Sequence of chain 40.A:
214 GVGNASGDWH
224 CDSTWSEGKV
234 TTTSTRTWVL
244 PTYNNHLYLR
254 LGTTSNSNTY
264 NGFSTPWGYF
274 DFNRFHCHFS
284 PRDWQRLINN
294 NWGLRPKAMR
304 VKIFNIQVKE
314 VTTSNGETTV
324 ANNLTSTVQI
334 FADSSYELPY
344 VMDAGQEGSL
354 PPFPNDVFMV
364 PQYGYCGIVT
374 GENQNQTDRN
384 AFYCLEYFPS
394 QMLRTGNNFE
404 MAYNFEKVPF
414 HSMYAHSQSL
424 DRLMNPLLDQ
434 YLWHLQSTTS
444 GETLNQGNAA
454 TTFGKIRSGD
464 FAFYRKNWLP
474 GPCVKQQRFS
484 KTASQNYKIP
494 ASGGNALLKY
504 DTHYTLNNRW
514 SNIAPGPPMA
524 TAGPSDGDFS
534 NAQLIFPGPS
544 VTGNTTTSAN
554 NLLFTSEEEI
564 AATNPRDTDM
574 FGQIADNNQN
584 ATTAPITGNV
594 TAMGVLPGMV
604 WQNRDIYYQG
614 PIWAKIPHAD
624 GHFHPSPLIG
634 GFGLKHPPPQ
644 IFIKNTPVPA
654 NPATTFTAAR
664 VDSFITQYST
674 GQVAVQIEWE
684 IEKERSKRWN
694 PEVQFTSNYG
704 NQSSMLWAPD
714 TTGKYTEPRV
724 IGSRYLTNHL

The protein below binds the small molecule below.
Small molecule (SMILES): Nc1ncnc2c1ncn2[C@H]1C[C@H](O)[C@@H](COP(=O)(O)O)O1

Sequence of chain 58.A:
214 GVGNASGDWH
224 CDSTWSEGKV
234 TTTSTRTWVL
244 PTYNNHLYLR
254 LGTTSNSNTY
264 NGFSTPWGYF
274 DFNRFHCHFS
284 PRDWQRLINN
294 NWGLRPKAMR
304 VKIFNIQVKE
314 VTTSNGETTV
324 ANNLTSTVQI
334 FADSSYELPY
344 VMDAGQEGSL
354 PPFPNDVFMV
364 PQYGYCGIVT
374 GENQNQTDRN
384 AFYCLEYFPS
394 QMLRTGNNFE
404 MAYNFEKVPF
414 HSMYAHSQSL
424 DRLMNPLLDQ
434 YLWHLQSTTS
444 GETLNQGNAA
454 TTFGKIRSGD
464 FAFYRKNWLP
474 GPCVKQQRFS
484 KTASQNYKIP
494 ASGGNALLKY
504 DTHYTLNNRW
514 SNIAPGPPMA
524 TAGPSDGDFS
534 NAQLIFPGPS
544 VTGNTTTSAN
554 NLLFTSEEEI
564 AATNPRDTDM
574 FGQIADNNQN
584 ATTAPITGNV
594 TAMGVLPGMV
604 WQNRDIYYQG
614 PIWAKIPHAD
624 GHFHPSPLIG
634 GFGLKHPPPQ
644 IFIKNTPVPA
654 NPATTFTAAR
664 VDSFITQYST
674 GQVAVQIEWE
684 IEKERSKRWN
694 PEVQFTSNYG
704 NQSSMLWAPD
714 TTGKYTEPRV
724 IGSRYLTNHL

Binding-site contacts:
Ligand atom N1 contacts residue VAL411 of chain 40.A at 4.3 Å.
Ligand atom C3' contacts residue HIS627 of chain 40.A at 4.3 Å.
Ligand atom C5 contacts residue SER629 of chain 40.A at 3.5 Å.
Ligand atom O3' contacts residue PRO628 of chain 40.A at 4.1 Å.
Ligand atom C4 contacts residue PRO412 of chain 40.A at 4.1 Å (hydrophobic).
Ligand atom C6 contacts residue GLY636 of chain 40.A at 3.6 Å.
Ligand atom C1' contacts residue PRO628 of chain 40.A at 3.9 Å (hydrophobic).
Ligand atom P contacts residue HIS625 of chain 58.A at 3.9 Å.
Ligand atom C5 contacts residue PRO628 of chain 40.A at 2.7 Å (hydrophobic).
Ligand atom N7 contacts residue SER629 of chain 40.A at 3.1 Å (h-bond).
Ligand atom N7 contacts residue ASN606 of chain 40.A at 4.2 Å.
Ligand atom N9 contacts residue PRO628 of chain 40.A at 3.7 Å.
Ligand atom C6 contacts residue SER629 of chain 40.A at 3.5 Å.
Ligand atom N1 contacts residue GLY636 of chain 40.A at 2.9 Å (h-bond).
Ligand atom N7 contacts residue HIS627 of chain 40.A at 4.1 Å.
Ligand atom N6 contacts residue GLY636 of chain 40.A at 3.2 Å (h-bond).
Ligand atom N6 contacts residue GLY634 of chain 40.A at 3.8 Å.
Ligand atom N6 contacts residue PHE635 of chain 40.A at 3.7 Å.
Ligand atom C2' contacts residue PRO628 of chain 40.A at 3.6 Å (hydrophobic).
Ligand atom N9 contacts residue PRO412 of chain 40.A at 4.2 Å.
Ligand atom C8 contacts residue HIS627 of chain 40.A at 3.5 Å.
Ligand atom C5 contacts residue PRO412 of chain 40.A at 4.2 Å (hydrophobic).
Ligand atom C6 contacts residue PRO628 of chain 40.A at 2.8 Å (hydrophobic).
Ligand atom C8 contacts residue SER629 of chain 40.A at 4.2 Å.
Ligand atom C2 contacts residue PRO628 of chain 40.A at 3.5 Å (hydrophobic).
Ligand atom N7 contacts residue PRO628 of chain 40.A at 3.3 Å (h-bond).
Ligand atom O2P contacts residue ASP623 of chain 58.A at 3.2 Å (salt-bridge).
Ligand atom N1 contacts residue PRO628 of chain 40.A at 3.2 Å (h-bond).
Ligand atom N3 contacts residue PRO628 of chain 40.A at 3.5 Å (h-bond).
Ligand atom C2' contacts residue HIS627 of chain 40.A at 3.2 Å.
Ligand atom N7 contacts residue PRO412 of chain 40.A at 4.3 Å.
Ligand atom C2 contacts residue GLY636 of chain 40.A at 3.2 Å.
Ligand atom O1P contacts residue HIS625 of chain 58.A at 2.8 Å (h-bond).
Ligand atom C6 contacts residue PRO412 of chain 40.A at 4.3 Å (hydrophobic).
Ligand atom N6 contacts residue SER629 of chain 40.A at 3.0 Å (h-bond).
Ligand atom C1' contacts residue HIS627 of chain 40.A at 4.3 Å.
Ligand atom C8 contacts residue PRO628 of chain 40.A at 3.8 Å (hydrophobic).
Ligand atom N6 contacts residue PRO628 of chain 40.A at 3.4 Å (h-bond).
Ligand atom C8 contacts residue PRO412 of chain 40.A at 4.3 Å (hydrophobic).
Ligand atom C4 contacts residue PRO628 of chain 40.A at 3.0 Å (hydrophobic).